Binding-site contacts:
Ligand atom O16 contacts residue ASP160 of chain 1.A at 3.6 Å.
Ligand atom C38 contacts residue GLU106 of chain 1.A at 3.5 Å.
Ligand atom F26 contacts residue ARG100 of chain 1.A at 3.3 Å.
Ligand atom N12 contacts residue CYS33 of chain 1.A at 3.5 Å (h-bond).
Ligand atom F27 contacts residue ARG102 of chain 1.A at 3.3 Å.
Ligand atom F26 contacts residue ARG23 of chain 1.A at 3.3 Å.
Ligand atom O23 contacts residue LEU25 of chain 1.A at 3.5 Å.
Ligand atom C5 contacts residue ALA46 of chain 1.A at 3.6 Å (hydrophobic).
Ligand atom C10 contacts residue PHE149 of chain 1.A at 3.5 Å (hydrophobic).
Ligand atom C37 contacts residue SER103 of chain 1.A at 3.6 Å.
Ligand atom O16 contacts residue LYS48 of chain 1.A at 2.8 Å (salt-bridge).
Ligand atom C6 contacts residue PHE149 of chain 1.A at 3.5 Å (hydrophobic).
Ligand atom N3 contacts residue PHE149 of chain 1.A at 3.5 Å.
Ligand atom C17 contacts residue CYS99 of chain 1.A at 3.6 Å (hydrophobic).
Ligand atom C15 contacts residue LYS48 of chain 1.A at 3.5 Å.
Ligand atom C18 contacts residue ARG102 of chain 1.A at 3.7 Å.
Ligand atom C20 contacts residue ARG102 of chain 1.A at 3.7 Å.
Ligand atom N1 contacts residue CYS99 of chain 1.A at 2.9 Å (h-bond).
Ligand atom C37 contacts residue GLU106 of chain 1.A at 3.5 Å.
Ligand atom C36 contacts residue SER103 of chain 1.A at 3.6 Å.
Ligand atom N14 contacts residue CYS99 of chain 1.A at 2.9 Å (h-bond).
Ligand atom C33 contacts residue GLU106 of chain 1.A at 3.6 Å.
Ligand atom N11 contacts residue PHE149 of chain 1.A at 3.6 Å.
Ligand atom F27 contacts residue CYS99 of chain 1.A at 3.0 Å.
Ligand atom F27 contacts residue ARG100 of chain 1.A at 2.9 Å.
Ligand atom C36 contacts residue GLY146 of chain 1.A at 3.4 Å.
Ligand atom F25 contacts residue ARG23 of chain 1.A at 3.0 Å.
Ligand atom C4 contacts residue ALA46 of chain 1.A at 3.3 Å (hydrophobic).
Ligand atom N11 contacts residue CYS33 of chain 1.A at 3.6 Å.
Ligand atom O23 contacts residue CYS99 of chain 1.A at 3.6 Å.
Ligand atom N35 contacts residue GLU106 of chain 1.A at 2.7 Å (salt-bridge).
Ligand atom N28 contacts residue LYS48 of chain 1.A at 3.5 Å (salt-bridge).
Ligand atom C34 contacts residue GLU106 of chain 1.A at 3.4 Å.
Ligand atom C8 contacts residue LEU96 of chain 1.A at 3.5 Å (hydrophobic).
Ligand atom C24 contacts residue CYS99 of chain 1.A at 3.6 Å (hydrophobic).
Ligand atom C4 contacts residue GLU97 of chain 1.A at 3.1 Å.
Ligand atom F26 contacts residue CYS99 of chain 1.A at 3.6 Å.
Ligand atom C9 contacts residue PHE149 of chain 1.A at 3.6 Å (hydrophobic).
Ligand atom N28 contacts residue ASP160 of chain 1.A at 2.9 Å (salt-bridge).
Ligand atom C7 contacts residue LEU96 of chain 1.A at 3.6 Å (hydrophobic).

The protein below binds the small molecule below.
Small molecule (SMILES): CN1CCN(c2ccc(OC(F)(F)F)c(Nc3ncc4c(n3)-c3c(c(C(N)=O)nn3CCO)CC4)c2)CC1

Sequence of chain 1.A:
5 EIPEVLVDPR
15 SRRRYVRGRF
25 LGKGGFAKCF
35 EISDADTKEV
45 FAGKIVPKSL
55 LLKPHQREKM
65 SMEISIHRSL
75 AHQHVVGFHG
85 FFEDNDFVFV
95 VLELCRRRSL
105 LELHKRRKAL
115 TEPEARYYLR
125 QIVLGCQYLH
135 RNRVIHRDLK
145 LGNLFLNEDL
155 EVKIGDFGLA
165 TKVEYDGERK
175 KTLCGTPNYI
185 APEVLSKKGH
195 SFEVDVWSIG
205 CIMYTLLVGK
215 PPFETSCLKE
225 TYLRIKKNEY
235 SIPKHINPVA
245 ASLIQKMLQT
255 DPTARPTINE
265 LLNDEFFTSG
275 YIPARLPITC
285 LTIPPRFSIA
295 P